Sequence of chain 1.D:
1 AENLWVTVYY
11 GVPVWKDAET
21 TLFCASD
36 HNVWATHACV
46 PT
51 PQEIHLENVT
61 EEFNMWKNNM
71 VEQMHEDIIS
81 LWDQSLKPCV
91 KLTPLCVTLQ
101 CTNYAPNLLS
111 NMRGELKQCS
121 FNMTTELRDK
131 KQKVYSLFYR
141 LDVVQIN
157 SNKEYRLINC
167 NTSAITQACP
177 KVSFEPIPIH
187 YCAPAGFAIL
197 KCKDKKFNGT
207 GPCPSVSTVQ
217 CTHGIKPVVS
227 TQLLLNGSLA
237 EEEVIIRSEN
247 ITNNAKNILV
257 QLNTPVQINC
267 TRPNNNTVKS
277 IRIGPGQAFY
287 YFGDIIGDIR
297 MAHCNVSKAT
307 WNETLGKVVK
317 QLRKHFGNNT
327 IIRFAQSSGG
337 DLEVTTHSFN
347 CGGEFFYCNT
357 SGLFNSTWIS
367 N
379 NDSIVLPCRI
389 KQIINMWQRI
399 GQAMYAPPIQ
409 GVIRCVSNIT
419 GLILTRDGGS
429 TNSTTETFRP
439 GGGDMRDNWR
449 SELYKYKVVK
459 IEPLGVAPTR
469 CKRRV

Binding-site contacts:
Ligand atom O5 contacts residue ASN271 of chain 1.D at 2.4 Å (h-bond).
Ligand atom C1 contacts residue ASN271 of chain 1.D at 1.4 Å.
Ligand atom C5 contacts residue ASN271 of chain 1.D at 3.7 Å.
Ligand atom C4 contacts residue ASN271 of chain 1.D at 4.2 Å.
Ligand atom O7 contacts residue ASN271 of chain 1.D at 3.8 Å.
Ligand atom C3 contacts residue ASN271 of chain 1.D at 3.8 Å.
Ligand atom C7 contacts residue ASN271 of chain 1.D at 3.5 Å.
Ligand atom C2 contacts residue ASN271 of chain 1.D at 2.4 Å.
Ligand atom N2 contacts residue ASN271 of chain 1.D at 2.8 Å (h-bond).

The protein below binds the small molecule below.
Small molecule (SMILES): CC(=O)N[C@@H]1[C@@H](O)[C@H](O)[C@@H](CO)O[C@H]1O